Sequence of chain 1.A:
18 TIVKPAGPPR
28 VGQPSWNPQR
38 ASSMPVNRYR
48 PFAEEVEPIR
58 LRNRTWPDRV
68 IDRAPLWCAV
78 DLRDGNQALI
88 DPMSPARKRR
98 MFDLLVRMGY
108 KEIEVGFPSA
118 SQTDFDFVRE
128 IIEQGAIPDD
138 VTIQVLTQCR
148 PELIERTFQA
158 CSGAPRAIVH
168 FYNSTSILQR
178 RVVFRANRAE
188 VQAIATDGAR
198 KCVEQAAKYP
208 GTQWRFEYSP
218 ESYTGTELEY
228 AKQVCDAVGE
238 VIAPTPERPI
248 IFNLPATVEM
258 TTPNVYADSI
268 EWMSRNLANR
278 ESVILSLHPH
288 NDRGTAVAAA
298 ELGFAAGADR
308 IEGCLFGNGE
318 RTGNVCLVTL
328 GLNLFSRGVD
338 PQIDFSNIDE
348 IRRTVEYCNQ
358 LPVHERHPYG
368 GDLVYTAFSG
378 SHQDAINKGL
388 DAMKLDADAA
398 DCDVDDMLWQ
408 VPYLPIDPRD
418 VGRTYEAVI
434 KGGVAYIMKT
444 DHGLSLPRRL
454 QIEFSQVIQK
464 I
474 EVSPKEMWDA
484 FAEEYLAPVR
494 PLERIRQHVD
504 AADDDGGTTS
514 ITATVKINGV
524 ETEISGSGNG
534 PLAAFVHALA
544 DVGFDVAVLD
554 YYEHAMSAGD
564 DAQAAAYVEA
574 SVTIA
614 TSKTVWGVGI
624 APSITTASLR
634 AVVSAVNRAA

A protein and the small-molecule ligand that binds it are described below.
Small molecule (SMILES): CC(C)C[C@H](N)C(=O)O

Binding-site contacts:
Ligand atom O contacts residue SER626 of chain 1.B at 3.7 Å.
Ligand atom CB contacts residue ASP563 of chain 1.B at 3.3 Å.
Ligand atom C contacts residue PRO625 of chain 1.B at 3.4 Å (hydrophobic).
Ligand atom C contacts residue GLY533 of chain 1.A at 3.6 Å.
Ligand atom N contacts residue ALA565 of chain 1.B at 2.7 Å (h-bond).
Ligand atom CD2 contacts residue GLY562 of chain 1.B at 3.8 Å.
Ligand atom CB contacts residue ALA565 of chain 1.B at 4.0 Å (hydrophobic).
Ligand atom O contacts residue LEU535 of chain 1.A at 3.5 Å (h-bond).
Ligand atom C contacts residue ILE627 of chain 1.B at 3.9 Å (hydrophobic).
Ligand atom CB contacts residue LEU535 of chain 1.A at 3.8 Å (hydrophobic).
Ligand atom N contacts residue ASP564 of chain 1.B at 3.6 Å.
Ligand atom OXT contacts residue PRO534 of chain 1.A at 3.6 Å.
Ligand atom CD1 contacts residue GLN566 of chain 1.B at 3.7 Å.
Ligand atom OXT contacts residue LEU535 of chain 1.A at 3.2 Å (h-bond).
Ligand atom CA contacts residue PRO625 of chain 1.B at 3.1 Å (hydrophobic).
Ligand atom CA contacts residue ILE627 of chain 1.B at 3.9 Å (hydrophobic).
Ligand atom CD1 contacts residue ILE627 of chain 1.B at 4.0 Å (hydrophobic).
Ligand atom CD1 contacts residue ALA565 of chain 1.B at 3.0 Å (hydrophobic).
Ligand atom CG contacts residue ALA565 of chain 1.B at 3.9 Å (hydrophobic).
Ligand atom N contacts residue ASN532 of chain 1.A at 3.1 Å (h-bond).
Ligand atom CA contacts residue ASP563 of chain 1.B at 3.5 Å.
Ligand atom CD2 contacts residue TYR554 of chain 1.A at 3.9 Å (hydrophobic).
Ligand atom N contacts residue ASP563 of chain 1.B at 2.8 Å (salt-bridge).
Ligand atom N contacts residue PRO625 of chain 1.B at 2.9 Å (h-bond).
Ligand atom OXT contacts residue ASP563 of chain 1.B at 3.6 Å.
Ligand atom OXT contacts residue PRO625 of chain 1.B at 3.9 Å.
Ligand atom C contacts residue ALA536 of chain 1.A at 3.9 Å (hydrophobic).
Ligand atom OXT contacts residue ASN532 of chain 1.A at 3.9 Å.
Ligand atom CD1 contacts residue ALA567 of chain 1.B at 3.8 Å (hydrophobic).
Ligand atom OXT contacts residue ALA536 of chain 1.A at 2.9 Å (h-bond).
Ligand atom O contacts residue GLY533 of chain 1.A at 3.6 Å.
Ligand atom O contacts residue PRO534 of chain 1.A at 3.2 Å.
Ligand atom CA contacts residue ALA565 of chain 1.B at 3.5 Å (hydrophobic).
Ligand atom CG contacts residue ILE627 of chain 1.B at 3.8 Å (hydrophobic).
Ligand atom O contacts residue ILE627 of chain 1.B at 3.0 Å (h-bond).
Ligand atom C contacts residue LEU535 of chain 1.A at 3.7 Å (hydrophobic).
Ligand atom O contacts residue PRO625 of chain 1.B at 3.8 Å.
Ligand atom OXT contacts residue GLY533 of chain 1.A at 3.1 Å.
Ligand atom C contacts residue PRO534 of chain 1.A at 4.0 Å (hydrophobic).
Ligand atom CB contacts residue ILE627 of chain 1.B at 3.9 Å (hydrophobic).

Sequence of chain 1.B:
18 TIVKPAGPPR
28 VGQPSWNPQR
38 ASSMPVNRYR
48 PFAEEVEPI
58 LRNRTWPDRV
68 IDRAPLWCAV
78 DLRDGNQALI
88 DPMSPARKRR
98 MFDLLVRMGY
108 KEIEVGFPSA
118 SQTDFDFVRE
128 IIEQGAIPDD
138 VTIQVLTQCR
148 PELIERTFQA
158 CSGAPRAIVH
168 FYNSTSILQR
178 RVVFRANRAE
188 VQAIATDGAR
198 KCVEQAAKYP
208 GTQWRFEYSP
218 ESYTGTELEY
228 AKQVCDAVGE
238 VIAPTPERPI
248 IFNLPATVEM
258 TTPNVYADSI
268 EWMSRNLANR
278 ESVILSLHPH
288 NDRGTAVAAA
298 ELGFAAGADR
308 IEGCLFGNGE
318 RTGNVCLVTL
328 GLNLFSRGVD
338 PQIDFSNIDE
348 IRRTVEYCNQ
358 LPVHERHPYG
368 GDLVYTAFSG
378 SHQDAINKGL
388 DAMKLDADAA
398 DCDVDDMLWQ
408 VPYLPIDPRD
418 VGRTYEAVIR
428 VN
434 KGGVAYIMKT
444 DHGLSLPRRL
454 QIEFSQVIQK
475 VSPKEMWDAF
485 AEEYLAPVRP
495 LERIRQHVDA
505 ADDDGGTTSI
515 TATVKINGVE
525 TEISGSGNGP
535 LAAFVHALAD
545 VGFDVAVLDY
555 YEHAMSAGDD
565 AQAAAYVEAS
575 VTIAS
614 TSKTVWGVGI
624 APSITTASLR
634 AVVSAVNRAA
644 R